Sequence of chain 2.D:
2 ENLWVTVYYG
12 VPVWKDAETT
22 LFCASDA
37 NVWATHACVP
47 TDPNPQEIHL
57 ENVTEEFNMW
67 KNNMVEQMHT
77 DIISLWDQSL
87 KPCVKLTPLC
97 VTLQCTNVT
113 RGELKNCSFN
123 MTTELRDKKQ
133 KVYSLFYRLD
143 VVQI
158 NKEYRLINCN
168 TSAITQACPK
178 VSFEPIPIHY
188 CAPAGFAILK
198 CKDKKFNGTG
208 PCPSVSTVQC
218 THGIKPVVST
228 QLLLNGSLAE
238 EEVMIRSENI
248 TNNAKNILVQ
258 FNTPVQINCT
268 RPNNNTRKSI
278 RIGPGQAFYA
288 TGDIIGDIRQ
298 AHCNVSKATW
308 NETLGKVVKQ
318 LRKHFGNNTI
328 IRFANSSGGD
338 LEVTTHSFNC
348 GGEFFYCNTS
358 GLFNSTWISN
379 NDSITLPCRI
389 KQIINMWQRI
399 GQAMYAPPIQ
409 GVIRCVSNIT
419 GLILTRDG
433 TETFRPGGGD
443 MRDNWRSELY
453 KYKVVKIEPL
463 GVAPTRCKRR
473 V

Sequence of chain 3.D:
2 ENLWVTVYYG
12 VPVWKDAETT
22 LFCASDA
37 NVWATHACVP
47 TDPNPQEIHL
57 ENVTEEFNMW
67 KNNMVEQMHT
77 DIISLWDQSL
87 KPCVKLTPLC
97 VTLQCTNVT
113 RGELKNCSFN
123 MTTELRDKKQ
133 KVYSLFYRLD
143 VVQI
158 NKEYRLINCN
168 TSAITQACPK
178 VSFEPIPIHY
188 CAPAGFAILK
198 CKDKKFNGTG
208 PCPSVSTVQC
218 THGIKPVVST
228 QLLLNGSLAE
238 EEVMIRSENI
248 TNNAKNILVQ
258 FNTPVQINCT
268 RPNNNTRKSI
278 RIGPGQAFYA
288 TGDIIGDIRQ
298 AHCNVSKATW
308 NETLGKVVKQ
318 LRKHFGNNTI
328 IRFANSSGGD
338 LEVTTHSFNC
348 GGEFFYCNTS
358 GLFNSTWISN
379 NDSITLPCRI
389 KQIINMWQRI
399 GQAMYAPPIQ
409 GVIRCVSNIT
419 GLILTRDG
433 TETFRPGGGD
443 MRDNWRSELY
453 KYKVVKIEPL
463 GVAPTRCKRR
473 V

A protein and the small-molecule ligand that binds it are described below.
Small molecule (SMILES): CC(=O)N[C@H]1[C@H](O[C@H]2[C@H](O)[C@@H](NC(C)=O)CO[C@@H]2CO)O[C@H](CO)[C@@H](O)[C@@H]1O

Binding-site contacts:
Ligand atom C8 contacts residue ASN167 of chain 3.D at 3.9 Å.
Ligand atom O5 contacts residue ASN167 of chain 3.D at 2.3 Å (h-bond).
Ligand atom C8 contacts residue ARG278 of chain 2.D at 3.3 Å.
Ligand atom C8 contacts residue THR168 of chain 3.D at 4.2 Å.
Ligand atom C7 contacts residue THR168 of chain 3.D at 4.3 Å.
Ligand atom C2 contacts residue ASN167 of chain 3.D at 2.5 Å.
Ligand atom N2 contacts residue THR168 of chain 3.D at 3.7 Å.
Ligand atom C2 contacts residue THR168 of chain 3.D at 4.4 Å.
Ligand atom C7 contacts residue ARG278 of chain 2.D at 3.6 Å.
Ligand atom C8 contacts residue GLN76 of chain 3.G at 3.7 Å.
Ligand atom C3 contacts residue ASN167 of chain 3.D at 3.8 Å.
Ligand atom C5 contacts residue ASN167 of chain 3.D at 3.6 Å.
Ligand atom C1 contacts residue THR168 of chain 3.D at 4.0 Å.
Ligand atom C1 contacts residue ASN167 of chain 3.D at 1.4 Å.
Ligand atom C7 contacts residue ASN167 of chain 3.D at 3.4 Å.
Ligand atom O7 contacts residue ASN167 of chain 3.D at 3.4 Å (h-bond).
Ligand atom C4 contacts residue ASN167 of chain 3.D at 4.2 Å.
Ligand atom O3 contacts residue GLN73 of chain 3.G at 4.2 Å.
Ligand atom N2 contacts residue ASN167 of chain 3.D at 2.9 Å (h-bond).
Ligand atom O7 contacts residue ARG278 of chain 2.D at 3.2 Å (salt-bridge).
Ligand atom O5 contacts residue ARG162 of chain 3.D at 4.0 Å.
Ligand atom O6 contacts residue ILE164 of chain 3.D at 4.1 Å.
Ligand atom O6 contacts residue VAL144 of chain 3.D at 4.1 Å.

Sequence of chain 3.G:
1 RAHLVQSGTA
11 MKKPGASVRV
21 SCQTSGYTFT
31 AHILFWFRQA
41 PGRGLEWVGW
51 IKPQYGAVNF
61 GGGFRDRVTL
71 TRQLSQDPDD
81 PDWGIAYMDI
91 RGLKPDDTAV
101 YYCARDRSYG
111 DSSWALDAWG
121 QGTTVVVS